A small-molecule ligand and the protein it binds are described below.
Small molecule (SMILES): CCOC(=O)CCCOc1cc(NCc2ccc3nc(N)nc(N)c3c2)ccc1OC

Sequence of chain 1.D:
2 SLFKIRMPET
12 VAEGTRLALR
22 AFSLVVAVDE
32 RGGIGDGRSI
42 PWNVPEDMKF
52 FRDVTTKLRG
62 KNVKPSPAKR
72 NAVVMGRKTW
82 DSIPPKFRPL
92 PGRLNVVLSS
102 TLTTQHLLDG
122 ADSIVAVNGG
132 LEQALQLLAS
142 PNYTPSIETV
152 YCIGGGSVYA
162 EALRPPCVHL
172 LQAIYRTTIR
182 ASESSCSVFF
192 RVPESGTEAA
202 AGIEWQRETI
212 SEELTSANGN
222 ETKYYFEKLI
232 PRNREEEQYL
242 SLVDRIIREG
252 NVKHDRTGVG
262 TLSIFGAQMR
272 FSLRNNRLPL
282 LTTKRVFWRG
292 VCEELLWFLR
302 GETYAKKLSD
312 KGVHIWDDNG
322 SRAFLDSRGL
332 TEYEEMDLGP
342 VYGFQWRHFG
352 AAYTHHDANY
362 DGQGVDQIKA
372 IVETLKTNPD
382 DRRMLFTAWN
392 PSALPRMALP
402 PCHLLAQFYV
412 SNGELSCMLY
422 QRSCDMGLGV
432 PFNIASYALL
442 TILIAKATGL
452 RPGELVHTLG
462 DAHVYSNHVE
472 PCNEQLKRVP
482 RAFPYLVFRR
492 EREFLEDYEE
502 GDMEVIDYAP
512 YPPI

Binding-site contacts:
Ligand atom N2 contacts residue PHE52 of chain 1.D at 3.6 Å.
Ligand atom N2 contacts residue ILE154 of chain 1.D at 3.1 Å (h-bond).
Ligand atom C19 contacts residue ILE41 of chain 1.D at 3.6 Å (hydrophobic).
Ligand atom C8 contacts residue MET49 of chain 1.D at 3.6 Å (hydrophobic).
Ligand atom N2 contacts residue VAL26 of chain 1.D at 2.8 Å (h-bond).
Ligand atom C1 contacts residue VAL26 of chain 1.D at 3.6 Å (hydrophobic).
Ligand atom N5 contacts residue PHE52 of chain 1.D at 3.8 Å.
Ligand atom N1 contacts residue NAP1 of chain 1.CA at 3.7 Å.
Ligand atom C12 contacts residue ALA28 of chain 1.D at 3.7 Å (hydrophobic).
Ligand atom C12 contacts residue PHE52 of chain 1.D at 3.7 Å (hydrophobic).
Ligand atom C20 contacts residue PHE52 of chain 1.D at 3.7 Å (hydrophobic).
Ligand atom C2 contacts residue PHE52 of chain 1.D at 3.5 Å (hydrophobic).
Ligand atom C17 contacts residue MET49 of chain 1.D at 3.8 Å (hydrophobic).
Ligand atom C22 contacts residue NAP1 of chain 1.CA at 3.4 Å.
Ligand atom C10 contacts residue MET49 of chain 1.D at 3.7 Å (hydrophobic).
Ligand atom C16 contacts residue MET49 of chain 1.D at 3.5 Å (hydrophobic).
Ligand atom O2 contacts residue PRO85 of chain 1.D at 3.5 Å.
Ligand atom C11 contacts residue MET49 of chain 1.D at 3.6 Å (hydrophobic).
Ligand atom N1 contacts residue VAL26 of chain 1.D at 3.5 Å.
Ligand atom C1 contacts residue PHE52 of chain 1.D at 3.4 Å (hydrophobic).
Ligand atom C21 contacts residue MET49 of chain 1.D at 3.7 Å (hydrophobic).
Ligand atom C15 contacts residue MET49 of chain 1.D at 3.6 Å (hydrophobic).
Ligand atom N2 contacts residue TYR160 of chain 1.D at 3.0 Å (h-bond).
Ligand atom N1 contacts residue VAL27 of chain 1.D at 3.3 Å (h-bond).
Ligand atom C12 contacts residue VAL27 of chain 1.D at 3.8 Å (hydrophobic).
Ligand atom N3 contacts residue ASP48 of chain 1.D at 2.8 Å (salt-bridge).
Ligand atom N2 contacts residue NAP1 of chain 1.CA at 3.7 Å.
Ligand atom N1 contacts residue ALA28 of chain 1.D at 3.7 Å.
Ligand atom N3 contacts residue ALA28 of chain 1.D at 3.6 Å.
Ligand atom C10 contacts residue TRP43 of chain 1.D at 3.5 Å (hydrophobic).
Ligand atom N5 contacts residue ASP48 of chain 1.D at 3.0 Å (salt-bridge).
Ligand atom C12 contacts residue ASP48 of chain 1.D at 3.7 Å.
Ligand atom N3 contacts residue VAL26 of chain 1.D at 3.7 Å.
Ligand atom N3 contacts residue THR178 of chain 1.D at 3.6 Å.
Ligand atom N1 contacts residue PHE52 of chain 1.D at 3.5 Å.
Ligand atom C1 contacts residue NAP1 of chain 1.CA at 3.5 Å.
Ligand atom N3 contacts residue VAL27 of chain 1.D at 3.4 Å.
Ligand atom C10 contacts residue VAL45 of chain 1.D at 3.0 Å (hydrophobic).
Ligand atom O4 contacts residue TRP43 of chain 1.D at 3.7 Å.
Ligand atom C11 contacts residue TRP43 of chain 1.D at 3.2 Å (hydrophobic).